Sequence of chain 1.B:
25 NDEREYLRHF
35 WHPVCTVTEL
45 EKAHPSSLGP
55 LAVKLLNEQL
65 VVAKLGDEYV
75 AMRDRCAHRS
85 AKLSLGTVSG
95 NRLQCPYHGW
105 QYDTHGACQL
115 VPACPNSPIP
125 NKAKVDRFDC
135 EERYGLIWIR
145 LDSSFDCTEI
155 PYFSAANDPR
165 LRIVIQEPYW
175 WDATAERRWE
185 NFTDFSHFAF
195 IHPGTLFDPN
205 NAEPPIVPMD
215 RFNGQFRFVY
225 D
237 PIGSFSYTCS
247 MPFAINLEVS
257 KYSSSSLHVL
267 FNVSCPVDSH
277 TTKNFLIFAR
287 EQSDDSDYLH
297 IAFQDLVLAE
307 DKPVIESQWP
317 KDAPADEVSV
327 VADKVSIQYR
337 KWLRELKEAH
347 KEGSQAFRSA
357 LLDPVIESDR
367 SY

This small molecule binds to this protein.
Small molecule (SMILES): Cn1cnc2c1c(=O)[nH]c(=O)n2C

Binding-site contacts:
Ligand atom C8 contacts residue LEU266 of chain 1.B at 4.1 Å (hydrophobic).
Ligand atom C4 contacts residue LEU266 of chain 1.B at 4.0 Å (hydrophobic).
Ligand atom C13 contacts residue LEU266 of chain 1.B at 3.7 Å (hydrophobic).
Ligand atom C12 contacts residue PHE186 of chain 1.B at 3.4 Å (hydrophobic).
Ligand atom N7 contacts residue LEU266 of chain 1.B at 3.5 Å.
Ligand atom C6 contacts residue LEU253 of chain 1.B at 4.5 Å (hydrophobic).
Ligand atom C13 contacts residue GLN300 of chain 1.B at 4.1 Å.
Ligand atom O6 contacts residue LEU266 of chain 1.B at 3.8 Å.
Ligand atom O6 contacts residue LEU200 of chain 1.B at 4.3 Å.
Ligand atom C12 contacts residue VAL303 of chain 1.B at 4.4 Å (hydrophobic).
Ligand atom O6 contacts residue LEU253 of chain 1.B at 4.4 Å.
Ligand atom C8 contacts residue GLN300 of chain 1.B at 3.6 Å.
Ligand atom C4 contacts residue PHE186 of chain 1.B at 4.4 Å (hydrophobic).
Ligand atom N3 contacts residue VAL303 of chain 1.B at 4.4 Å.
Ligand atom C2 contacts residue PHE186 of chain 1.B at 4.0 Å (hydrophobic).
Ligand atom C6 contacts residue LEU266 of chain 1.B at 3.7 Å (hydrophobic).
Ligand atom N1 contacts residue LEU200 of chain 1.B at 4.4 Å.
Ligand atom N7 contacts residue GLN300 of chain 1.B at 4.3 Å.
Ligand atom N9 contacts residue VAL303 of chain 1.B at 3.5 Å.
Ligand atom N1 contacts residue LEU253 of chain 1.B at 4.1 Å.
Ligand atom C13 contacts residue PHE299 of chain 1.B at 3.8 Å (hydrophobic).
Ligand atom C5 contacts residue LEU266 of chain 1.B at 3.4 Å (hydrophobic).
Ligand atom C2 contacts residue LEU200 of chain 1.B at 4.5 Å (hydrophobic).
Ligand atom N3 contacts residue PHE186 of chain 1.B at 3.8 Å.
Ligand atom C4 contacts residue LEU200 of chain 1.B at 4.5 Å (hydrophobic).
Ligand atom O2 contacts residue PHE186 of chain 1.B at 2.9 Å (h-bond).
Ligand atom C8 contacts residue VAL303 of chain 1.B at 4.1 Å (hydrophobic).
Ligand atom C4 contacts residue VAL303 of chain 1.B at 4.0 Å (hydrophobic).
Ligand atom C6 contacts residue LEU200 of chain 1.B at 4.3 Å (hydrophobic).
Ligand atom N9 contacts residue LEU266 of chain 1.B at 4.4 Å.
Ligand atom C5 contacts residue LEU200 of chain 1.B at 4.4 Å (hydrophobic).